Binding-site contacts:
Ligand atom O6 contacts residue ASP392 of chain 1.A at 2.8 Å (salt-bridge).
Ligand atom O5 contacts residue MET389 of chain 1.A at 3.7 Å.
Ligand atom C5 contacts residue TYR378 of chain 1.A at 4.1 Å (hydrophobic).
Ligand atom C4 contacts residue TYR378 of chain 1.A at 4.0 Å (hydrophobic).
Ligand atom C7 contacts residue ASN386 of chain 1.A at 3.4 Å.
Ligand atom C2 contacts residue GLN382 of chain 1.A at 3.8 Å.
Ligand atom C6 contacts residue TYR378 of chain 1.A at 3.9 Å (hydrophobic).
Ligand atom O7 contacts residue ASN386 of chain 1.A at 4.2 Å.
Ligand atom C7 contacts residue GLU381 of chain 1.A at 4.4 Å.
Ligand atom C6 contacts residue GLN382 of chain 1.A at 4.2 Å.
Ligand atom O7 contacts residue ASP392 of chain 1.A at 4.2 Å.
Ligand atom C8 contacts residue GLU381 of chain 1.A at 4.0 Å.
Ligand atom C6 contacts residue TYR393 of chain 1.A at 4.4 Å (hydrophobic).
Ligand atom O6 contacts residue TYR393 of chain 1.A at 4.3 Å.
Ligand atom C6 contacts residue ASP392 of chain 1.A at 3.8 Å.
Ligand atom O6 contacts residue MET389 of chain 1.A at 3.1 Å.
Ligand atom O7 contacts residue GLU381 of chain 1.A at 4.0 Å.
Ligand atom N2 contacts residue ASN386 of chain 1.A at 3.0 Å (h-bond).
Ligand atom O6 contacts residue GLN382 of chain 1.A at 3.1 Å (h-bond).
Ligand atom C5 contacts residue ASP392 of chain 1.A at 4.1 Å.
Ligand atom C5 contacts residue ASN386 of chain 1.A at 3.7 Å.
Ligand atom N2 contacts residue GLN382 of chain 1.A at 4.1 Å.
Ligand atom C3 contacts residue ASN386 of chain 1.A at 3.8 Å.
Ligand atom C8 contacts residue GLN382 of chain 1.A at 3.8 Å.
Ligand atom C1 contacts residue ASN386 of chain 1.A at 1.4 Å.
Ligand atom O6 contacts residue SER388 of chain 1.A at 4.1 Å.
Ligand atom O6 contacts residue TYR378 of chain 1.A at 4.3 Å.
Ligand atom O7 contacts residue GLN382 of chain 1.A at 3.2 Å.
Ligand atom C4 contacts residue ASN386 of chain 1.A at 4.2 Å.
Ligand atom C2 contacts residue ASN386 of chain 1.A at 2.5 Å.
Ligand atom O5 contacts residue ASN386 of chain 1.A at 2.4 Å (h-bond).
Ligand atom C3 contacts residue TYR378 of chain 1.A at 4.3 Å (hydrophobic).
Ligand atom C8 contacts residue ASN386 of chain 1.A at 3.7 Å.
Ligand atom C1 contacts residue TYR378 of chain 1.A at 3.9 Å (hydrophobic).
Ligand atom C6 contacts residue MET389 of chain 1.A at 4.2 Å (hydrophobic).
Ligand atom C1 contacts residue GLN382 of chain 1.A at 3.7 Å.
Ligand atom C7 contacts residue GLN382 of chain 1.A at 3.6 Å.
Ligand atom C5 contacts residue SER388 of chain 1.A at 4.4 Å.
Ligand atom O5 contacts residue GLN382 of chain 1.A at 4.3 Å.
Ligand atom O5 contacts residue TYR378 of chain 1.A at 4.0 Å.

This small molecule binds to this protein.
Small molecule (SMILES): CC(=O)N[C@H]1[C@H](O[C@H]2[C@H](O)[C@@H](NC(C)=O)CO[C@@H]2CO)O[C@H](CO)[C@@H](O)[C@@H]1O

Sequence of chain 1.A:
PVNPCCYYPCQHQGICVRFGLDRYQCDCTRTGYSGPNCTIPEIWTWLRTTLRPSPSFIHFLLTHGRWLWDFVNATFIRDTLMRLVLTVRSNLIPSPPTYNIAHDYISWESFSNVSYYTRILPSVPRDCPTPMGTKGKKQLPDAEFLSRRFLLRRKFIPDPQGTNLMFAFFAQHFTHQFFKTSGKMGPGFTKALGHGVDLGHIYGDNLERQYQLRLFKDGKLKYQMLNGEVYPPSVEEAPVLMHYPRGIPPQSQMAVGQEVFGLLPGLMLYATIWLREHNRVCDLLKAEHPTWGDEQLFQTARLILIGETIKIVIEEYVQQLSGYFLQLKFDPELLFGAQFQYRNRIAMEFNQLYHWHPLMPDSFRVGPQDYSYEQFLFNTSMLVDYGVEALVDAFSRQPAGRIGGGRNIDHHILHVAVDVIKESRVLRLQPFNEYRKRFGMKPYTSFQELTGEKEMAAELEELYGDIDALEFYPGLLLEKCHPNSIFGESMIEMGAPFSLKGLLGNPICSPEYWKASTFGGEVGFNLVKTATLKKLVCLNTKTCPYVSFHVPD